Binding-site contacts:
Ligand atom C8 contacts residue HIS655 of chain 1.C at 3.1 Å.
Ligand atom C3 contacts residue ASN657 of chain 1.C at 3.7 Å.
Ligand atom C4 contacts residue ASN657 of chain 1.C at 4.1 Å.
Ligand atom C2 contacts residue ASN657 of chain 1.C at 2.4 Å.
Ligand atom C8 contacts residue VAL656 of chain 1.C at 3.8 Å (hydrophobic).
Ligand atom O6 contacts residue ASN657 of chain 1.C at 4.4 Å.
Ligand atom C5 contacts residue ASN657 of chain 1.C at 3.6 Å.
Ligand atom C1 contacts residue ASN657 of chain 1.C at 1.4 Å.
Ligand atom C8 contacts residue ASN657 of chain 1.C at 3.1 Å.
Ligand atom O5 contacts residue ASN657 of chain 1.C at 2.3 Å (h-bond).
Ligand atom N2 contacts residue ASN657 of chain 1.C at 2.2 Å (h-bond).
Ligand atom O7 contacts residue ASN657 of chain 1.C at 3.6 Å (h-bond).
Ligand atom C7 contacts residue ASN657 of chain 1.C at 2.7 Å.

A protein and the small-molecule ligand that binds it are described below.
Small molecule (SMILES): CC(=O)N[C@@H]1[C@@H](O)[C@H](O)[C@@H](CO)O[C@H]1O

Sequence of chain 1.C:
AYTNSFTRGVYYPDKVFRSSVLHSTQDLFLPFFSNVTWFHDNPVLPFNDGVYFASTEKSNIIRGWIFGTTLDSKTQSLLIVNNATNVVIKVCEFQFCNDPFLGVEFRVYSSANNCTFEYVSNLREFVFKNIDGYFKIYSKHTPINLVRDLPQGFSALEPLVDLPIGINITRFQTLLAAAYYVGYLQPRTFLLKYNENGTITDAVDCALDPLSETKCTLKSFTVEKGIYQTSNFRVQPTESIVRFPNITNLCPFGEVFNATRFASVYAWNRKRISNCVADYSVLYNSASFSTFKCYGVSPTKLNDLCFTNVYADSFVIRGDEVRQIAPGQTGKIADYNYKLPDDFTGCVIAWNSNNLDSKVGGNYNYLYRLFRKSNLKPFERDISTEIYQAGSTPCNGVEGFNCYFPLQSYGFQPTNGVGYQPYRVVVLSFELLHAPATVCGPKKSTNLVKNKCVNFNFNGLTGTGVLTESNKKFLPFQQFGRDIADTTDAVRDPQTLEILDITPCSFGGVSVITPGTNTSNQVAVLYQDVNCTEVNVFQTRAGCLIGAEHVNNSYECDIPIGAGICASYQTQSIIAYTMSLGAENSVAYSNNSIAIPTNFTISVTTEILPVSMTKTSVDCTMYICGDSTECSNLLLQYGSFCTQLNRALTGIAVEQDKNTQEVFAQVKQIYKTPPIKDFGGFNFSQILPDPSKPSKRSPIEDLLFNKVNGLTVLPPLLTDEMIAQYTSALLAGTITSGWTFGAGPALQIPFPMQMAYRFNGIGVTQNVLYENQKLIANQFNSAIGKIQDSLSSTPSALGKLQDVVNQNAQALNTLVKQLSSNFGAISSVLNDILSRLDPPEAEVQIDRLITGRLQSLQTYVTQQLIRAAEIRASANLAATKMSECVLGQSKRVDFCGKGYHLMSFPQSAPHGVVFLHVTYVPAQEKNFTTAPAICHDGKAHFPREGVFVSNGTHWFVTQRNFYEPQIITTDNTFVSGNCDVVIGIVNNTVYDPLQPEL